The protein below binds the small molecule below.
Small molecule (SMILES): CC(=O)N[C@H]1[C@H](O[C@H]2[C@H](O)[C@@H](NC(C)=O)CO[C@@H]2CO)O[C@H](CO)[C@@H](O)[C@@H]1O

Sequence of chain 1.B:
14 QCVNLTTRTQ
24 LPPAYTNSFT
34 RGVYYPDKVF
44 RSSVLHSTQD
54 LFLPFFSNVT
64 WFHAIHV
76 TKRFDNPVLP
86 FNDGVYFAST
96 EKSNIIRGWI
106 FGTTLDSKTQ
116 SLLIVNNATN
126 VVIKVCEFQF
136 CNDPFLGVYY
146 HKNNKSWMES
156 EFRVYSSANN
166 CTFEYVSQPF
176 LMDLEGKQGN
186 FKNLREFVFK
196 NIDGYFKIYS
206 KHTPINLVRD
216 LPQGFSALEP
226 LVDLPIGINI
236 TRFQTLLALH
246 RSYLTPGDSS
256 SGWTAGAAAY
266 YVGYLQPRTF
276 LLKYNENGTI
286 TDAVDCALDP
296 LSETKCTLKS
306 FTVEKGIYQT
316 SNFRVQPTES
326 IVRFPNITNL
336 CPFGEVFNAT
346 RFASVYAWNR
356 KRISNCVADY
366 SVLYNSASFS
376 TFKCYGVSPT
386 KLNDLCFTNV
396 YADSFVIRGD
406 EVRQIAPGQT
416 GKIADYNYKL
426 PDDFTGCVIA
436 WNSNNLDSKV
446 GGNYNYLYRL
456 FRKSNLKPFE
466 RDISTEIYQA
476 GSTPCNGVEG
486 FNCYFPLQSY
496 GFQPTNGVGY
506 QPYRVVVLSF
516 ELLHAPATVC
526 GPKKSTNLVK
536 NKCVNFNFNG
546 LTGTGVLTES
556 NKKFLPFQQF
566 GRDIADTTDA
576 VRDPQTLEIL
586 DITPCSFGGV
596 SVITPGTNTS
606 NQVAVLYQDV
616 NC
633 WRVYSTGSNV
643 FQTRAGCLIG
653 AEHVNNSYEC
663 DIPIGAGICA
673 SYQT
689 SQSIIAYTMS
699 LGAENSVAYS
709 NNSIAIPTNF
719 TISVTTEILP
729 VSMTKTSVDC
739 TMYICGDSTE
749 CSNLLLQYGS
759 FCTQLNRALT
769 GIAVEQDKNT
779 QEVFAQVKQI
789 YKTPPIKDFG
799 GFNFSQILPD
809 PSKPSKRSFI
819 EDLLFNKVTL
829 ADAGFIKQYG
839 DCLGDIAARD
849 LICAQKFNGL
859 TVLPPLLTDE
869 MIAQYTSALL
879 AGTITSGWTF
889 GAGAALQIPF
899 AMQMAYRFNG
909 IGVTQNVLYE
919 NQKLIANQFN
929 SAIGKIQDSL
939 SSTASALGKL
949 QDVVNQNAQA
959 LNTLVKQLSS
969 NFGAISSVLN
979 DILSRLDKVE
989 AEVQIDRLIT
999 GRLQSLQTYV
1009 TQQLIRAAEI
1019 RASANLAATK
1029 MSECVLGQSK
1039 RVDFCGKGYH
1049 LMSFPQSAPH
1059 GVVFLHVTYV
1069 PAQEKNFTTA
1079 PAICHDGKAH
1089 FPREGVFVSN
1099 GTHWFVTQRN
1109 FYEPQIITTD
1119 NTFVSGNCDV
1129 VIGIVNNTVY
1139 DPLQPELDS

Sequence of chain 1.C:
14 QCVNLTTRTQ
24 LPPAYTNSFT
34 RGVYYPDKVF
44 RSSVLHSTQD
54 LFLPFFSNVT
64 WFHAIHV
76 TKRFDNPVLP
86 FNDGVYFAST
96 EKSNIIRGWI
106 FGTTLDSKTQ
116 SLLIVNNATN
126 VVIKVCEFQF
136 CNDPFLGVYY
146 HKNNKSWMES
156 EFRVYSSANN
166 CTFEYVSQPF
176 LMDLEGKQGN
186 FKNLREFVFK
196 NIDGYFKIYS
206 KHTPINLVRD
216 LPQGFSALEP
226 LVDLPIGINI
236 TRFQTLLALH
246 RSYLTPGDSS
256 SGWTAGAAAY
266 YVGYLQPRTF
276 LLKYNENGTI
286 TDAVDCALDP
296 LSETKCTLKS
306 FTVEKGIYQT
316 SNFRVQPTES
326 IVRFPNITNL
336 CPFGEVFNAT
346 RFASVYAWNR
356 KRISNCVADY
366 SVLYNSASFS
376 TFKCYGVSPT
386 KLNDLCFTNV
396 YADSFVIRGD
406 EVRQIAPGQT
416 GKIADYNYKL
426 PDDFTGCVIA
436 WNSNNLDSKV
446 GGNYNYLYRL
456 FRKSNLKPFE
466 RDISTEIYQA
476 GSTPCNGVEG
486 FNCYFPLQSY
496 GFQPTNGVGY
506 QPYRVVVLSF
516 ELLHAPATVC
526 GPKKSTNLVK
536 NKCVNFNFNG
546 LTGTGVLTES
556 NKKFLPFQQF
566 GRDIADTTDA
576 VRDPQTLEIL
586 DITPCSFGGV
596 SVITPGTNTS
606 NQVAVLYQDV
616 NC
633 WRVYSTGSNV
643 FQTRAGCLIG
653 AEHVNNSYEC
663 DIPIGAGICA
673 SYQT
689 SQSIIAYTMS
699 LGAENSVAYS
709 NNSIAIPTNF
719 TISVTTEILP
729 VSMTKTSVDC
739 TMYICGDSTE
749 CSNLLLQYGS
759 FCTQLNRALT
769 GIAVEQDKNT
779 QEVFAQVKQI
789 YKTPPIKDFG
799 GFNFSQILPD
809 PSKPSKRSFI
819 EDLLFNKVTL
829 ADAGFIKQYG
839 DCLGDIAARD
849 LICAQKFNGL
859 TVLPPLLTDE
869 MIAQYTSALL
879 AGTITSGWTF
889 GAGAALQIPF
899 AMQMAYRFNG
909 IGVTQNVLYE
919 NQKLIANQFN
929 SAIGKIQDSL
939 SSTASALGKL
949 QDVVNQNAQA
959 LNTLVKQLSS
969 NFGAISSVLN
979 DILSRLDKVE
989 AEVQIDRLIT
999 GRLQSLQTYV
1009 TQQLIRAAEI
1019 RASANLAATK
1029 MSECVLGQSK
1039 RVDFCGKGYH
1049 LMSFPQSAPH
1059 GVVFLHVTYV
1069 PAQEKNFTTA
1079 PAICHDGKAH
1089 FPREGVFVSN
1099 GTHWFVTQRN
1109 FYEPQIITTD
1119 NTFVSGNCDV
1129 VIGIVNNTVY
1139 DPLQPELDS

Binding-site contacts:
Ligand atom O7 contacts residue ASN234 of chain 1.C at 4.3 Å.
Ligand atom C1 contacts residue ASN234 of chain 1.C at 1.4 Å.
Ligand atom C5 contacts residue THR236 of chain 1.C at 3.9 Å.
Ligand atom C8 contacts residue LYS462 of chain 1.B at 3.8 Å.
Ligand atom C8 contacts residue SER459 of chain 1.B at 4.3 Å.
Ligand atom O7 contacts residue SER459 of chain 1.B at 2.9 Å (h-bond).
Ligand atom C3 contacts residue ASN234 of chain 1.C at 3.8 Å.
Ligand atom O6 contacts residue SER459 of chain 1.B at 3.6 Å (h-bond).
Ligand atom N2 contacts residue ARG457 of chain 1.B at 4.5 Å.
Ligand atom C4 contacts residue ASN234 of chain 1.C at 4.2 Å.
Ligand atom C7 contacts residue ASN234 of chain 1.C at 3.8 Å.
Ligand atom C1 contacts residue THR108 of chain 1.C at 4.2 Å.
Ligand atom O7 contacts residue ASN460 of chain 1.B at 4.2 Å.
Ligand atom C1 contacts residue THR236 of chain 1.C at 4.0 Å.
Ligand atom C2 contacts residue ASN234 of chain 1.C at 2.4 Å.
Ligand atom C7 contacts residue ASN460 of chain 1.B at 4.4 Å.
Ligand atom C6 contacts residue THR236 of chain 1.C at 4.3 Å.
Ligand atom C8 contacts residue ASN460 of chain 1.B at 3.6 Å.
Ligand atom N2 contacts residue ASN234 of chain 1.C at 2.9 Å (h-bond).
Ligand atom O3 contacts residue SER459 of chain 1.B at 3.7 Å.
Ligand atom C5 contacts residue THR108 of chain 1.C at 3.9 Å.
Ligand atom C5 contacts residue ASN234 of chain 1.C at 3.6 Å.
Ligand atom C5 contacts residue LYS458 of chain 1.B at 3.9 Å.
Ligand atom C6 contacts residue THR108 of chain 1.C at 3.4 Å.
Ligand atom C8 contacts residue GLU465 of chain 1.B at 3.6 Å.
Ligand atom O4 contacts residue LYS458 of chain 1.B at 4.3 Å.
Ligand atom C6 contacts residue LYS458 of chain 1.B at 3.7 Å.
Ligand atom C8 contacts residue ARG457 of chain 1.B at 3.6 Å.
Ligand atom C7 contacts residue ARG457 of chain 1.B at 3.4 Å.
Ligand atom O6 contacts residue LYS458 of chain 1.B at 3.5 Å.
Ligand atom C7 contacts residue SER459 of chain 1.B at 3.8 Å.
Ligand atom O5 contacts residue THR236 of chain 1.C at 3.7 Å.
Ligand atom O5 contacts residue THR108 of chain 1.C at 3.2 Å (h-bond).
Ligand atom C7 contacts residue GLU465 of chain 1.B at 4.4 Å.
Ligand atom O6 contacts residue THR108 of chain 1.C at 3.1 Å (h-bond).
Ligand atom O7 contacts residue ARG457 of chain 1.B at 2.7 Å (salt-bridge).
Ligand atom O5 contacts residue ASN234 of chain 1.C at 2.3 Å (h-bond).